Binding-site contacts:
Ligand atom CB contacts residue GLY161 of chain 3.C at 4.1 Å.
Ligand atom N contacts residue PRO244 of chain 3.C at 3.9 Å.
Ligand atom CB contacts residue ALA157 of chain 3.C at 3.9 Å (hydrophobic).
Ligand atom CA contacts residue GLY161 of chain 3.C at 3.5 Å.
Ligand atom CD1 contacts residue PRO244 of chain 3.C at 3.9 Å (hydrophobic).
Ligand atom NE1 contacts residue ALA237 of chain 3.C at 4.0 Å.
Ligand atom O contacts residue GLY161 of chain 3.C at 3.3 Å.
Ligand atom O contacts residue PHE159 of chain 3.C at 3.8 Å.
Ligand atom CE3 contacts residue VAL118 of chain 3.C at 3.9 Å (hydrophobic).
Ligand atom CD1 contacts residue ILE234 of chain 3.C at 4.0 Å (hydrophobic).
Ligand atom CB contacts residue CYS153 of chain 3.C at 3.8 Å (hydrophobic).
Ligand atom CB contacts residue PHE159 of chain 3.C at 3.6 Å (hydrophobic).
Ligand atom CD1 contacts residue PRO158 of chain 3.C at 3.7 Å (hydrophobic).
Ligand atom CH2 contacts residue ALA241 of chain 3.C at 3.9 Å (hydrophobic).
Ligand atom CZ2 contacts residue PHE245 of chain 3.C at 3.5 Å (hydrophobic).
Ligand atom O contacts residue MET160 of chain 3.C at 3.6 Å.
Ligand atom CZ2 contacts residue PHE247 of chain 3.C at 3.7 Å (hydrophobic).
Ligand atom NE1 contacts residue ILE234 of chain 3.C at 4.2 Å.
Ligand atom CA contacts residue PRO244 of chain 3.C at 4.2 Å (hydrophobic).
Ligand atom N contacts residue PHE159 of chain 3.C at 4.1 Å.
Ligand atom CZ2 contacts residue ALA237 of chain 3.C at 4.0 Å (hydrophobic).
Ligand atom CG contacts residue ALA157 of chain 3.C at 3.8 Å (hydrophobic).
Ligand atom CD2 contacts residue PRO158 of chain 3.C at 3.9 Å (hydrophobic).
Ligand atom CE2 contacts residue PHE245 of chain 3.C at 3.5 Å (hydrophobic).
Ligand atom CH2 contacts residue PHE247 of chain 3.C at 3.4 Å (hydrophobic).
Ligand atom NE1 contacts residue GLY156 of chain 3.C at 4.1 Å.
Ligand atom CE2 contacts residue ALA237 of chain 3.C at 4.0 Å (hydrophobic).
Ligand atom C contacts residue PHE159 of chain 3.C at 3.9 Å (hydrophobic).
Ligand atom CD1 contacts residue ALA157 of chain 3.C at 3.4 Å (hydrophobic).
Ligand atom NE1 contacts residue PHE245 of chain 3.C at 2.8 Å (h-bond).
Ligand atom CB contacts residue PRO158 of chain 3.C at 4.2 Å (hydrophobic).
Ligand atom NE1 contacts residue PRO244 of chain 3.C at 3.9 Å.
Ligand atom CE3 contacts residue CYS153 of chain 3.C at 4.1 Å (hydrophobic).
Ligand atom C contacts residue GLY161 of chain 3.C at 3.9 Å.
Ligand atom CD1 contacts residue GLY156 of chain 3.C at 3.8 Å.
Ligand atom CG contacts residue PRO158 of chain 3.C at 3.7 Å (hydrophobic).
Ligand atom CZ3 contacts residue VAL118 of chain 3.C at 3.8 Å (hydrophobic).
Ligand atom CE2 contacts residue PRO158 of chain 3.C at 4.1 Å (hydrophobic).
Ligand atom CD1 contacts residue PHE245 of chain 3.C at 4.0 Å (hydrophobic).
Ligand atom NE1 contacts residue PRO158 of chain 3.C at 3.9 Å.

A small-molecule ligand and the protein it binds are described below.
Small molecule (SMILES): C[C@H](N)C(=O)NCC(=O)N[C@@H](CC1=c2ccccc2=NC1)C(=O)N[C@@H](CC1=c2ccccc2=NC1)C(=O)N[C@@H](C)C=O

Sequence of chain 3.C:
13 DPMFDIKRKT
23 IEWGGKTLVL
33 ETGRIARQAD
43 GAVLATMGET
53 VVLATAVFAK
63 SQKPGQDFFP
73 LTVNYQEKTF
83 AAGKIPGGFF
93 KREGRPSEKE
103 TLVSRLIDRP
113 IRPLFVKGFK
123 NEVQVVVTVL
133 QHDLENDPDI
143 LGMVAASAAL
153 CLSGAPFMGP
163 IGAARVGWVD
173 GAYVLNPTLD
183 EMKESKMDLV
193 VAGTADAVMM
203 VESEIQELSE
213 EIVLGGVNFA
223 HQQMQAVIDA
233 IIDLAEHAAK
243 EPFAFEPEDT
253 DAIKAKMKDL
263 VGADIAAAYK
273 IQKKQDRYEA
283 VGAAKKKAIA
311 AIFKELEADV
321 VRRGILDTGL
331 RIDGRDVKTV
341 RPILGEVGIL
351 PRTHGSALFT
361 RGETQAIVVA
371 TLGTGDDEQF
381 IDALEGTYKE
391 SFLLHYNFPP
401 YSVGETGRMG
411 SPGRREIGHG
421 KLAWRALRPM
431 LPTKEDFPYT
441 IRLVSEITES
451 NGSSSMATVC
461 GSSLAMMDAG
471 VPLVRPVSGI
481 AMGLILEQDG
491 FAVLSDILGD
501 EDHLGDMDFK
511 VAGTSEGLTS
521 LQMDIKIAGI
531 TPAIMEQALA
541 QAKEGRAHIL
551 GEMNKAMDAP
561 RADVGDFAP